The small molecule below binds the protein below.
Small molecule (SMILES): Nc1ccn([C@@H]2O[C@H](CO[P](=O)(O)O[C@H]3[C@@H](O)[C@H](n4ccc(=O)[nH]c4=O)O[C@@H]3CO[P](=O)(O)O[C@H]3[C@@H](O)[C@H](n4cnc5c(=O)nc(N)[nH]c54)O[C@@H]3CO[P](=O)(O)O[C@H]3[C@@H](O)[C@H](n4cnc5c(N)ncnc54)O[C@@H]3CO)[C@@H](O[P](=O)(O)OC[C@H]3O[C@@H](n4ccc(=O)[nH]c4=O)[C@H](O)[C@@H]3O[P](=O)(O)OC[C@@H]3C=C[C@H](n4cnc5c(=O)[nH]c(N)nc54)O3)[C@H]2O)c(=O)n1

Sequence of chain 1.F:
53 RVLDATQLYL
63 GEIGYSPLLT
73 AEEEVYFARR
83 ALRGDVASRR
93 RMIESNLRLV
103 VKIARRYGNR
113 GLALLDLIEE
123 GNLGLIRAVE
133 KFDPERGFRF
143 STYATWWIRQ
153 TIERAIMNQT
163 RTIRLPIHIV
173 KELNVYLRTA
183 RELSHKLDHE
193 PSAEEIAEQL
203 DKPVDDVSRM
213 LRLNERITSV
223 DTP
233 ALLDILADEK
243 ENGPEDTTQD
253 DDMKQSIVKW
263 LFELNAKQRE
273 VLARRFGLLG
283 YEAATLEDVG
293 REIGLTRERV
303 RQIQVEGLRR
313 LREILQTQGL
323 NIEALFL

Sequence of chain 1.C:
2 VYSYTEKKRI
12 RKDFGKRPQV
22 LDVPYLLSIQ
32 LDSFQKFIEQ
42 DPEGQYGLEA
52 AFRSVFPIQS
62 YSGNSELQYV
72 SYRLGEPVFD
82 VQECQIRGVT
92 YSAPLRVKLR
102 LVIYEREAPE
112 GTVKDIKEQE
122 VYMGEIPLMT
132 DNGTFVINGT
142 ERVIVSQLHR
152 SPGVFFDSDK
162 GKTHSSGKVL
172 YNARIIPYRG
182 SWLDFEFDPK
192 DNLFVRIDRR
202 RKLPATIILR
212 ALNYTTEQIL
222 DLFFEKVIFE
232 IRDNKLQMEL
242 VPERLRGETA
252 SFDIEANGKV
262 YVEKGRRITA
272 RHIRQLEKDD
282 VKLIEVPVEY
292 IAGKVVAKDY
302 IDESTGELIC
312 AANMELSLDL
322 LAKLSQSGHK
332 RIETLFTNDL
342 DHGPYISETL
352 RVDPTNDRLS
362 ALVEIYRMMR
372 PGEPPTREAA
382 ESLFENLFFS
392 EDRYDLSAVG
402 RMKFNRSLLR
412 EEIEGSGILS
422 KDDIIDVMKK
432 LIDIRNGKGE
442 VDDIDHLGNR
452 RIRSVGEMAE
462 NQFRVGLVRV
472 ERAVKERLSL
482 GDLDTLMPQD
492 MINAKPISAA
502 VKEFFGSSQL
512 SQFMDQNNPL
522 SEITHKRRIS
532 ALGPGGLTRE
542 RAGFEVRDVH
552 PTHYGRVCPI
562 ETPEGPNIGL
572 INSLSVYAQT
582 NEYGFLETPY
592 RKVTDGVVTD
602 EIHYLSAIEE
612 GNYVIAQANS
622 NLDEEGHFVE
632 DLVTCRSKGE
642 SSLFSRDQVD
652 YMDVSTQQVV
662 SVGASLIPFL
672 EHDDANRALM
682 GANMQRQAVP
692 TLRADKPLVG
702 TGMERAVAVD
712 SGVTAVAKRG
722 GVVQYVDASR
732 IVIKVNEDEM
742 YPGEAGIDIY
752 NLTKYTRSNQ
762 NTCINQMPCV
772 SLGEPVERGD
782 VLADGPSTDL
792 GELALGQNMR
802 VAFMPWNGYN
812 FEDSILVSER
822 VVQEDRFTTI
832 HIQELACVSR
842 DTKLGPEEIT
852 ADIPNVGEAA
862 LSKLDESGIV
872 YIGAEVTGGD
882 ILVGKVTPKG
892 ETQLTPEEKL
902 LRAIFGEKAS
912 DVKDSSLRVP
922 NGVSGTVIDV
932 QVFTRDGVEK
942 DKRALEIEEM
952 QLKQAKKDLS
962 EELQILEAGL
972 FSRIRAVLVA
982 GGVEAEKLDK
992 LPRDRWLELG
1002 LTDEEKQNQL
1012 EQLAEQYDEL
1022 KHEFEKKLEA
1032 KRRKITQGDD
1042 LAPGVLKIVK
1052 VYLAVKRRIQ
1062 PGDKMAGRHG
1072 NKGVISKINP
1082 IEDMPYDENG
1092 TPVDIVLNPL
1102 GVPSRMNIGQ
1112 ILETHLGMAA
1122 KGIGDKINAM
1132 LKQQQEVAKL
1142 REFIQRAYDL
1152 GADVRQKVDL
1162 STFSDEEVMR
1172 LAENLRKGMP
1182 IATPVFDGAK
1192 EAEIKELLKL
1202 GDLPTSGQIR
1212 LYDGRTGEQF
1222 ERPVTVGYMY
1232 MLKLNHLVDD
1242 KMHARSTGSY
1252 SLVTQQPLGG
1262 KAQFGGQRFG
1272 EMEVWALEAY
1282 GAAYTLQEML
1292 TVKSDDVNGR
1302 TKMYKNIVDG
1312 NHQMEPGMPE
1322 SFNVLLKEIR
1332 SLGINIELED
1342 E

Sequence of chain 1.D:
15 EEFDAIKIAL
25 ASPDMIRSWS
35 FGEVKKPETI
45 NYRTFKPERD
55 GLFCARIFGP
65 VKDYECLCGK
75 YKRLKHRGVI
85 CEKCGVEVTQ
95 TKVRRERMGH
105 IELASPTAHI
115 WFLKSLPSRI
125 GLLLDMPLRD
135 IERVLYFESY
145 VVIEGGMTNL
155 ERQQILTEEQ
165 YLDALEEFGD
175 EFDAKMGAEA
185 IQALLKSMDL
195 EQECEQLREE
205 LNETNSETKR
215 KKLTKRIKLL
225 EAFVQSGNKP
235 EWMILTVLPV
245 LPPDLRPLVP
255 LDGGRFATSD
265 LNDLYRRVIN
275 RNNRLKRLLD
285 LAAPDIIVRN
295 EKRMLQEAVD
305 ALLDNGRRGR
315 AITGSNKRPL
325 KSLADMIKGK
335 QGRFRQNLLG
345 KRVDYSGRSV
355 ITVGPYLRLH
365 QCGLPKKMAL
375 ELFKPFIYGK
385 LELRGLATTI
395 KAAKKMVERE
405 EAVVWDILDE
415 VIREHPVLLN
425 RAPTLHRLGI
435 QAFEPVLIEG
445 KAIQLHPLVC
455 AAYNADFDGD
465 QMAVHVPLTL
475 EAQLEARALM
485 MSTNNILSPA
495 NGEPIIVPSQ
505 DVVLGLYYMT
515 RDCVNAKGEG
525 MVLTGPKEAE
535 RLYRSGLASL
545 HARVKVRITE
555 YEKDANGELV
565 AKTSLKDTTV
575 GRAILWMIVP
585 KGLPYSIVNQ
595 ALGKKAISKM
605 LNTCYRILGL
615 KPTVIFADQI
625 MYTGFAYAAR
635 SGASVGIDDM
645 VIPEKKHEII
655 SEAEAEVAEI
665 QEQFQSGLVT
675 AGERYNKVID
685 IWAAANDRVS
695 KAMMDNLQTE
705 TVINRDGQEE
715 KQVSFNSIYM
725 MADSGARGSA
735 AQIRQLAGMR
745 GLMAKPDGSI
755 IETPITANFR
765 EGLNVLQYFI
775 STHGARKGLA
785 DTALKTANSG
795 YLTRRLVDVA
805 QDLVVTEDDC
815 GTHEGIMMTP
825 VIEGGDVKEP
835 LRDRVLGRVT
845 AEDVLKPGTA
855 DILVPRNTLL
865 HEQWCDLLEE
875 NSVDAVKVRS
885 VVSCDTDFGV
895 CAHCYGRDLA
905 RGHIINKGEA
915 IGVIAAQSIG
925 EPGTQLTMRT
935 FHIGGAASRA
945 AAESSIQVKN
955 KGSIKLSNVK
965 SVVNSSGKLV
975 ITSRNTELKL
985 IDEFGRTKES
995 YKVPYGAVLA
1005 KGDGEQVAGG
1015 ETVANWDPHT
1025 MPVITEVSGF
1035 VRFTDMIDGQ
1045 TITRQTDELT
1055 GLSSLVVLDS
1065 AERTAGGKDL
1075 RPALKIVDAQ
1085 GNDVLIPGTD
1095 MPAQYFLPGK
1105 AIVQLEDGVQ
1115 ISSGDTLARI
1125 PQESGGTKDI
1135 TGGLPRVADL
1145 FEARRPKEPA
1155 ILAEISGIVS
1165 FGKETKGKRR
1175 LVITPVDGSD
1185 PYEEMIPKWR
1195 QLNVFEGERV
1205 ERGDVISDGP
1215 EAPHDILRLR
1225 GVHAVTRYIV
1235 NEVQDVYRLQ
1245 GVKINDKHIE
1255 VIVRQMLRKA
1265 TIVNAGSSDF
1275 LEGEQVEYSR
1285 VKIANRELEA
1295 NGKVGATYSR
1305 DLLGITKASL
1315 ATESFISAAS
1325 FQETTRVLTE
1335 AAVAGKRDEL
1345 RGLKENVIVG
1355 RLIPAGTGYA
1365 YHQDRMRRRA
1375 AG

Binding-site contacts:
Ligand atom C2 contacts residue DG31 of chain 1.N at 3.8 Å.
Ligand atom N2 contacts residue DG31 of chain 1.N at 3.8 Å.
Ligand atom OP1 contacts residue GLN510 of chain 1.C at 2.9 Å (h-bond).
Ligand atom C4' contacts residue ARG529 of chain 1.C at 3.5 Å.
Ligand atom OP1 contacts residue ARG529 of chain 1.C at 3.5 Å (salt-bridge).
Ligand atom C4' contacts residue LYS1065 of chain 1.C at 3.8 Å.
Ligand atom O2' contacts residue GLN510 of chain 1.C at 3.7 Å.
Ligand atom C5' contacts residue HIS1237 of chain 1.C at 3.7 Å.
Ligand atom P contacts residue ASN568 of chain 1.C at 3.5 Å.
Ligand atom C5' contacts residue GLN513 of chain 1.C at 3.6 Å.
Ligand atom C3' contacts residue ARG529 of chain 1.C at 3.8 Å.
Ligand atom C3' contacts residue DG31 of chain 1.N at 3.5 Å.
Ligand atom C5' contacts residue MG1 of chain 1.L at 3.7 Å.
Ligand atom OP1 contacts residue GLN688 of chain 1.C at 3.3 Å (h-bond).
Ligand atom O3' contacts residue GLN688 of chain 1.C at 3.4 Å (h-bond).
Ligand atom OP1 contacts residue ARG540 of chain 1.C at 2.9 Å (salt-bridge).
Ligand atom OP1 contacts residue ILE572 of chain 1.C at 3.0 Å.
Ligand atom C5' contacts residue GLN510 of chain 1.C at 3.2 Å.
Ligand atom P contacts residue ARG529 of chain 1.C at 3.8 Å.
Ligand atom O6 contacts residue DG31 of chain 1.N at 3.6 Å.
Ligand atom OP2 contacts residue ASN568 of chain 1.C at 3.2 Å (h-bond).
Ligand atom OP1 contacts residue PRO564 of chain 1.C at 3.8 Å.
Ligand atom C4' contacts residue MG1 of chain 1.L at 3.4 Å.
Ligand atom C5' contacts residue ARG529 of chain 1.C at 3.5 Å.
Ligand atom C6 contacts residue DG31 of chain 1.N at 3.6 Å.
Ligand atom P contacts residue LYS1073 of chain 1.C at 3.5 Å.
Ligand atom O2' contacts residue GLN513 of chain 1.C at 3.3 Å (h-bond).
Ligand atom O3' contacts residue GLN513 of chain 1.C at 3.6 Å (h-bond).
Ligand atom O3' contacts residue GLN510 of chain 1.C at 3.7 Å.
Ligand atom O3' contacts residue ARG529 of chain 1.C at 2.9 Å (salt-bridge).
Ligand atom N1 contacts residue DG31 of chain 1.N at 3.6 Å.
Ligand atom C3' contacts residue MG1 of chain 1.L at 3.0 Å.
Ligand atom P contacts residue ARG540 of chain 1.C at 3.8 Å.
Ligand atom OP1 contacts residue ASN568 of chain 1.C at 3.0 Å (h-bond).
Ligand atom OP1 contacts residue LYS1065 of chain 1.C at 3.8 Å.
Ligand atom OP2 contacts residue ARG540 of chain 1.C at 3.8 Å.
Ligand atom OP1 contacts residue LYS1073 of chain 1.C at 2.1 Å (salt-bridge).
Ligand atom C2' contacts residue DG31 of chain 1.N at 3.3 Å.
Ligand atom O3' contacts residue LYS1065 of chain 1.C at 2.9 Å (salt-bridge).
Ligand atom OP2 contacts residue PRO564 of chain 1.C at 3.8 Å.